Sequence of chain 1.G:
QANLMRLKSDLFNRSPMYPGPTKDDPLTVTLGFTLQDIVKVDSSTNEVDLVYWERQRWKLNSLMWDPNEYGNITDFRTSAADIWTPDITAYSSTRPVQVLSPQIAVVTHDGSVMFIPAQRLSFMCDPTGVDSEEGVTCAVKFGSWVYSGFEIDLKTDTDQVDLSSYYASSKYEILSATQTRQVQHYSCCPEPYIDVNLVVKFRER

Binding-site contacts:
Ligand atom C05 contacts residue TRP145 of chain 1.F at 3.4 Å (hydrophobic).
Ligand atom C09 contacts residue TYR193 of chain 1.F at 4.2 Å (hydrophobic).
Ligand atom C03 contacts residue TRP145 of chain 1.F at 3.8 Å (hydrophobic).
Ligand atom C12 contacts residue CYS188 of chain 1.F at 3.8 Å (hydrophobic).
Ligand atom N16 contacts residue ARG55 of chain 1.G at 3.8 Å.
Ligand atom N15 contacts residue CYS188 of chain 1.F at 3.6 Å.
Ligand atom C21 contacts residue THR34 of chain 1.G at 3.6 Å.
Ligand atom C17 contacts residue ARG55 of chain 1.G at 3.6 Å.
Ligand atom C01 contacts residue TRP53 of chain 1.G at 3.5 Å (hydrophobic).
Ligand atom C05 contacts residue TYR193 of chain 1.F at 4.0 Å (hydrophobic).
Ligand atom C22 contacts residue CYS188 of chain 1.F at 4.1 Å (hydrophobic).
Ligand atom C19 contacts residue CYS188 of chain 1.F at 4.0 Å (hydrophobic).
Ligand atom N16 contacts residue ILE116 of chain 1.G at 4.1 Å.
Ligand atom C22 contacts residue THR34 of chain 1.G at 4.2 Å.
Ligand atom C12 contacts residue ILE116 of chain 1.G at 3.8 Å (hydrophobic).
Ligand atom C04 contacts residue TRP145 of chain 1.F at 3.2 Å (hydrophobic).
Ligand atom C18 contacts residue CYS188 of chain 1.F at 3.6 Å (hydrophobic).
Ligand atom C14 contacts residue CYS188 of chain 1.F at 3.5 Å (hydrophobic).
Ligand atom C10 contacts residue TRP145 of chain 1.F at 3.3 Å (hydrophobic).
Ligand atom N11 contacts residue ILE116 of chain 1.G at 3.8 Å.
Ligand atom N15 contacts residue ILE116 of chain 1.G at 3.4 Å.
Ligand atom C21 contacts residue ASP162 of chain 1.G at 3.4 Å.
Ligand atom C08 contacts residue TYR193 of chain 1.F at 3.6 Å (hydrophobic).
Ligand atom C19 contacts residue ARG55 of chain 1.G at 3.7 Å.
Ligand atom C20 contacts residue ASP162 of chain 1.G at 4.2 Å.
Ligand atom C18 contacts residue ARG55 of chain 1.G at 3.8 Å.
Ligand atom N02 contacts residue TRP53 of chain 1.G at 4.2 Å.
Ligand atom C06 contacts residue TYR91 of chain 1.F at 4.2 Å (hydrophobic).
Ligand atom C06 contacts residue TYR186 of chain 1.F at 3.9 Å (hydrophobic).
Ligand atom N16 contacts residue CYS188 of chain 1.F at 3.9 Å.
Ligand atom C23 contacts residue CYS188 of chain 1.F at 3.7 Å (hydrophobic).
Ligand atom C04 contacts residue SER144 of chain 1.F at 4.1 Å.
Ligand atom C09 contacts residue TRP145 of chain 1.F at 3.9 Å (hydrophobic).
Ligand atom C05 contacts residue TYR91 of chain 1.F at 3.9 Å (hydrophobic).
Ligand atom C05 contacts residue SER144 of chain 1.F at 3.4 Å.
Ligand atom O13 contacts residue TRP53 of chain 1.G at 3.7 Å.
Ligand atom C06 contacts residue TYR193 of chain 1.F at 3.5 Å (hydrophobic).
Ligand atom C14 contacts residue ILE116 of chain 1.G at 3.6 Å (hydrophobic).
Ligand atom C07 contacts residue TYR186 of chain 1.F at 3.9 Å (hydrophobic).
Ligand atom C01 contacts residue TYR186 of chain 1.F at 3.8 Å (hydrophobic).

A small-molecule ligand and the protein it binds are described below.
Small molecule (SMILES): CN1[C@@H]2CCC[C@H]1CC(NC(=O)c1nn(C)c3ccccc13)C2

Sequence of chain 1.F:
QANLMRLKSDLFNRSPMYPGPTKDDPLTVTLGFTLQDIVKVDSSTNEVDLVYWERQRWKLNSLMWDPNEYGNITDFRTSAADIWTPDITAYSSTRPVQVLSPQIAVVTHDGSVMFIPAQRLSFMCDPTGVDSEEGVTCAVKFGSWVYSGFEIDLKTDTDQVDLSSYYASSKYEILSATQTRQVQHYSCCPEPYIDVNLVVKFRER